Sequence of chain 1.D:
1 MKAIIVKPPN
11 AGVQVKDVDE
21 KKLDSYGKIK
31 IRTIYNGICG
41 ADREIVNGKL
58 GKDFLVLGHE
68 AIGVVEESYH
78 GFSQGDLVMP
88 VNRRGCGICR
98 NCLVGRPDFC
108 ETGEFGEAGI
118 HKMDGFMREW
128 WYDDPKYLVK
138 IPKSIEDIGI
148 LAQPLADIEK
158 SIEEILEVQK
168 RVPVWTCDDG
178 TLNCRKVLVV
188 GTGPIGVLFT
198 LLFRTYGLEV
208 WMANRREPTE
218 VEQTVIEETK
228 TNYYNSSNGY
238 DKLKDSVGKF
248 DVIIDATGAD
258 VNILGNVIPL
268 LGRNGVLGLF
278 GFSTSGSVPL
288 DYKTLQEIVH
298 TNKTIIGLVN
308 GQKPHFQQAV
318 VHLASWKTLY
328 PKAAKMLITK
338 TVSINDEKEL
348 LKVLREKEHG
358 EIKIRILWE

Binding-site contacts:
Ligand atom O3 contacts residue ASN89 of chain 1.B at 3.0 Å (h-bond).
Ligand atom C2 contacts residue NAP1 of chain 1.L at 4.4 Å.
Ligand atom O5 contacts residue NAP1 of chain 1.L at 4.5 Å.
Ligand atom O2 contacts residue HIS66 of chain 1.B at 4.4 Å.
Ligand atom O4 contacts residue ASN307 of chain 1.B at 2.9 Å (h-bond).
Ligand atom C3 contacts residue ASN307 of chain 1.B at 3.7 Å.
Ligand atom O6 contacts residue GLU114 of chain 1.B at 2.7 Å (salt-bridge).
Ligand atom C2 contacts residue HIS66 of chain 1.B at 4.4 Å.
Ligand atom O3 contacts residue GLN150 of chain 1.B at 3.4 Å (h-bond).
Ligand atom O4 contacts residue VAL306 of chain 1.B at 4.3 Å.
Ligand atom O2 contacts residue GLN150 of chain 1.B at 3.0 Å (h-bond).
Ligand atom C5 contacts residue GLU114 of chain 1.B at 4.3 Å.
Ligand atom O1 contacts residue ALA41 of chain 1.B at 3.6 Å.
Ligand atom C4 contacts residue ASN89 of chain 1.B at 4.2 Å.
Ligand atom C1 contacts residue NAP1 of chain 1.L at 3.7 Å.
Ligand atom C5 contacts residue NAP1 of chain 1.L at 4.5 Å.
Ligand atom O1 contacts residue CYS39 of chain 1.B at 3.7 Å.
Ligand atom O2 contacts residue NAP1 of chain 1.L at 4.2 Å.
Ligand atom C3 contacts residue GLN150 of chain 1.B at 4.1 Å.
Ligand atom C3 contacts residue ASN89 of chain 1.B at 3.9 Å.
Ligand atom O1 contacts residue NAP1 of chain 1.L at 4.0 Å.
Ligand atom C2 contacts residue GLN150 of chain 1.B at 3.7 Å.
Ligand atom O1 contacts residue ZN1 of chain 1.M at 3.5 Å.
Ligand atom C4 contacts residue ASN307 of chain 1.B at 3.8 Å.
Ligand atom O5 contacts residue ALA41 of chain 1.B at 4.4 Å.
Ligand atom C2 contacts residue ASN89 of chain 1.B at 4.1 Å.
Ligand atom O1 contacts residue HIS66 of chain 1.B at 3.7 Å.
Ligand atom C4 contacts residue GLU114 of chain 1.B at 3.6 Å.
Ligand atom C2 contacts residue ASP154 of chain 1.B at 3.4 Å.
Ligand atom O2 contacts residue ASP154 of chain 1.B at 2.4 Å (salt-bridge).
Ligand atom C6 contacts residue HIS297 of chain 1.D at 4.4 Å.
Ligand atom C1 contacts residue ASP154 of chain 1.B at 4.0 Å.
Ligand atom O4 contacts residue GLU114 of chain 1.B at 3.0 Å (salt-bridge).
Ligand atom O3 contacts residue ASN307 of chain 1.B at 2.9 Å (h-bond).
Ligand atom C3 contacts residue ASP154 of chain 1.B at 3.4 Å.
Ligand atom O4 contacts residue ARG90 of chain 1.B at 3.6 Å.
Ligand atom O3 contacts residue ASP154 of chain 1.B at 3.2 Å (salt-bridge).
Ligand atom C6 contacts residue GLU114 of chain 1.B at 3.5 Å.
Ligand atom O2 contacts residue ZN1 of chain 1.M at 4.3 Å.

Sequence of chain 1.B:
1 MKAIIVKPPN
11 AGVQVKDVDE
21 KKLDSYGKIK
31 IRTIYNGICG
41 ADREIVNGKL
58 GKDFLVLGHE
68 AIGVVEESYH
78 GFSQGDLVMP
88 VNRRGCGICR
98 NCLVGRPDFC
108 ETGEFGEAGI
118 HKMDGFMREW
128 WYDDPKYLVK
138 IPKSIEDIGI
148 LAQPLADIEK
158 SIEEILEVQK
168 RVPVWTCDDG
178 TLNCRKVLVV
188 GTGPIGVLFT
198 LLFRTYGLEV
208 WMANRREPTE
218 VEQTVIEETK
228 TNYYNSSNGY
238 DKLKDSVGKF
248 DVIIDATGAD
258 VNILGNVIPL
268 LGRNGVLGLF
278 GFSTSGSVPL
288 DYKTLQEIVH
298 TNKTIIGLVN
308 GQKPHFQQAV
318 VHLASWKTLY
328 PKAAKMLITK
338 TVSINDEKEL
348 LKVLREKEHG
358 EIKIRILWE

The small molecule below binds the protein below.
Small molecule (SMILES): OC[C@H]1O[C@@H](O)[C@H](O)[C@@H](O)[C@@H]1O